Binding-site contacts:
Ligand atom N4 contacts residue LEU117 of chain 1.A at 3.9 Å.
Ligand atom C2 contacts residue PHE102 of chain 1.A at 4.4 Å (hydrophobic).
Ligand atom C24 contacts residue PHE68 of chain 1.A at 4.2 Å (hydrophobic).
Ligand atom C31 contacts residue LEU128 of chain 1.A at 3.7 Å (hydrophobic).
Ligand atom C3 contacts residue ALA115 of chain 1.A at 4.5 Å (hydrophobic).
Ligand atom C24 contacts residue LEU66 of chain 1.A at 4.3 Å (hydrophobic).
Ligand atom C6 contacts residue LEU52 of chain 1.A at 4.2 Å (hydrophobic).
Ligand atom C31 contacts residue MET129 of chain 1.A at 4.1 Å (hydrophobic).
Ligand atom C3 contacts residue PHE132 of chain 1.A at 4.2 Å (hydrophobic).
Ligand atom C2 contacts residue LEU117 of chain 1.A at 4.2 Å (hydrophobic).
Ligand atom N4 contacts residue PHE132 of chain 1.A at 4.5 Å.
Ligand atom C6 contacts residue LEU117 of chain 1.A at 4.0 Å (hydrophobic).
Ligand atom C22 contacts residue PHE102 of chain 1.A at 4.5 Å (hydrophobic).
Ligand atom C23 contacts residue PHE102 of chain 1.A at 3.8 Å (hydrophobic).
Ligand atom C21 contacts residue PHE102 of chain 1.A at 3.7 Å (hydrophobic).
Ligand atom N4 contacts residue LEU128 of chain 1.A at 3.5 Å.
Ligand atom C21 contacts residue ALA115 of chain 1.A at 4.1 Å (hydrophobic).
Ligand atom C22 contacts residue ALA115 of chain 1.A at 3.8 Å (hydrophobic).
Ligand atom N1 contacts residue PHE68 of chain 1.A at 3.7 Å.
Ligand atom C23 contacts residue ILE104 of chain 1.A at 4.3 Å (hydrophobic).
Ligand atom C6 contacts residue PHE68 of chain 1.A at 3.5 Å (hydrophobic).
Ligand atom C31 contacts residue LEU117 of chain 1.A at 3.8 Å (hydrophobic).
Ligand atom C5 contacts residue LEU52 of chain 1.A at 3.8 Å (hydrophobic).
Ligand atom O31 contacts residue LEU117 of chain 1.A at 4.4 Å.
Ligand atom O31 contacts residue PHE132 of chain 1.A at 3.9 Å.
Ligand atom C23 contacts residue LEU113 of chain 1.A at 4.1 Å (hydrophobic).
Ligand atom N1 contacts residue LEU117 of chain 1.A at 4.1 Å.
Ligand atom O31 contacts residue ALA115 of chain 1.A at 3.3 Å.
Ligand atom C22 contacts residue PHE132 of chain 1.A at 4.0 Å (hydrophobic).
Ligand atom C23 contacts residue ALA115 of chain 1.A at 4.0 Å (hydrophobic).
Ligand atom N1 contacts residue PHE102 of chain 1.A at 4.5 Å.
Ligand atom C5 contacts residue PHE68 of chain 1.A at 4.2 Å (hydrophobic).
Ligand atom C3 contacts residue LEU117 of chain 1.A at 4.0 Å (hydrophobic).
Ligand atom C31 contacts residue ALA115 of chain 1.A at 3.8 Å (hydrophobic).
Ligand atom C5 contacts residue LEU128 of chain 1.A at 3.8 Å (hydrophobic).
Ligand atom C24 contacts residue PHE132 of chain 1.A at 4.0 Å (hydrophobic).
Ligand atom C31 contacts residue GLY130 of chain 1.A at 3.8 Å.
Ligand atom C5 contacts residue LEU117 of chain 1.A at 3.9 Å (hydrophobic).
Ligand atom N1 contacts residue LEU66 of chain 1.A at 3.9 Å.
Ligand atom C24 contacts residue LEU54 of chain 1.A at 4.0 Å (hydrophobic).

This small molecule binds to this protein.
Small molecule (SMILES): COc1nccnc1CC(C)C

Sequence of chain 1.A:
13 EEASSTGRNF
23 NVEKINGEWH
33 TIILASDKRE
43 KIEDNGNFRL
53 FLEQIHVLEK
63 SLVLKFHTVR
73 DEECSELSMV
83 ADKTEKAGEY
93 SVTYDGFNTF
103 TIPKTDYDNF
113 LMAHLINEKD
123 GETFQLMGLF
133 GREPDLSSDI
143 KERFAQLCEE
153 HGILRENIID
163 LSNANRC